Sequence of chain 1.A:
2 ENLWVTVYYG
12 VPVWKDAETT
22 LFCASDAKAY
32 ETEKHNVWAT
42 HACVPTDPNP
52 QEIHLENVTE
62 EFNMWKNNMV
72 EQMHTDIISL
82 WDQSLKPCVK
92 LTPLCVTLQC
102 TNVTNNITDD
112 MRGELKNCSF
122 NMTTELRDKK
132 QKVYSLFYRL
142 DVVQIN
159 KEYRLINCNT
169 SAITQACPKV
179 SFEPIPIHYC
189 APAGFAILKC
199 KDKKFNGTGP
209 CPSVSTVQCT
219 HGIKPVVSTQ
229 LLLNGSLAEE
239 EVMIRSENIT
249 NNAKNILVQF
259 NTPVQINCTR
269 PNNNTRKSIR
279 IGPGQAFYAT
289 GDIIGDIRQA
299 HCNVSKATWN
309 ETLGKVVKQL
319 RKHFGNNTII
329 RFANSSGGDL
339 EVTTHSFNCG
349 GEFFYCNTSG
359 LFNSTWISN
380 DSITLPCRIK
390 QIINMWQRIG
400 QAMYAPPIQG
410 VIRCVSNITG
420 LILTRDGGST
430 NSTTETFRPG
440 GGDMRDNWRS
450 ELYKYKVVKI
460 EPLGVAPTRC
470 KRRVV

A small-molecule ligand and the protein it binds are described below.
Small molecule (SMILES): CC(=O)N[C@@H]1[C@@H](O)[C@H](O)[C@@H](CO)O[C@H]1O

Binding-site contacts:
Ligand atom C2 contacts residue ASN308 of chain 1.A at 2.4 Å.
Ligand atom O5 contacts residue GLU309 of chain 1.A at 3.7 Å.
Ligand atom N2 contacts residue ASN308 of chain 1.A at 3.0 Å (h-bond).
Ligand atom C1 contacts residue GLU309 of chain 1.A at 4.2 Å.
Ligand atom C1 contacts residue ASN308 of chain 1.A at 1.5 Å.
Ligand atom O5 contacts residue TRP364 of chain 1.A at 4.3 Å.
Ligand atom C7 contacts residue ASN308 of chain 1.A at 3.9 Å.
Ligand atom C1 contacts residue TRP364 of chain 1.A at 4.3 Å (hydrophobic).
Ligand atom O7 contacts residue ASN308 of chain 1.A at 4.4 Å.
Ligand atom O6 contacts residue GLU309 of chain 1.A at 3.9 Å.
Ligand atom C5 contacts residue TRP364 of chain 1.A at 4.0 Å (hydrophobic).
Ligand atom C5 contacts residue ASN308 of chain 1.A at 3.6 Å.
Ligand atom C3 contacts residue ASN308 of chain 1.A at 3.8 Å.
Ligand atom C6 contacts residue TRP364 of chain 1.A at 4.2 Å (hydrophobic).
Ligand atom O6 contacts residue ASN308 of chain 1.A at 4.4 Å.
Ligand atom C4 contacts residue ASN308 of chain 1.A at 4.2 Å.
Ligand atom O5 contacts residue ASN308 of chain 1.A at 2.2 Å (h-bond).
Ligand atom O6 contacts residue TRP364 of chain 1.A at 4.4 Å.